Binding-site contacts:
Ligand atom CAL contacts residue SER214 of chain 1.D at 3.6 Å.
Ligand atom CAD contacts residue 2J91 of chain 1.OA at 3.9 Å.
Ligand atom FAC contacts residue 2J91 of chain 1.OA at 4.0 Å.
Ligand atom CAM contacts residue PRO106 of chain 1.A at 3.8 Å (hydrophobic).
Ligand atom OAA contacts residue ILE93 of chain 1.D at 3.6 Å.
Ligand atom OAB contacts residue PRO106 of chain 1.A at 3.3 Å.
Ligand atom NAJ contacts residue PRO106 of chain 1.A at 3.0 Å (h-bond).
Ligand atom CAD contacts residue LYS215 of chain 1.D at 3.2 Å.
Ligand atom CAH contacts residue SER214 of chain 1.D at 4.0 Å.
Ligand atom CAH contacts residue THR109 of chain 1.A at 3.8 Å.
Ligand atom FAC contacts residue THR109 of chain 1.D at 3.3 Å.
Ligand atom CAH contacts residue MET108 of chain 1.A at 3.5 Å (hydrophobic).
Ligand atom CAD contacts residue SER214 of chain 1.D at 4.0 Å.
Ligand atom CAD contacts residue THR109 of chain 1.A at 3.6 Å.
Ligand atom OAA contacts residue LEU236 of chain 1.A at 3.1 Å.
Ligand atom CAF contacts residue LYS215 of chain 1.D at 3.7 Å.
Ligand atom SAP contacts residue LEU236 of chain 1.A at 3.7 Å.
Ligand atom CAG contacts residue SER214 of chain 1.D at 3.5 Å.
Ligand atom CAG contacts residue GLN239 of chain 1.A at 3.6 Å.
Ligand atom CAF contacts residue PRO106 of chain 1.D at 3.5 Å (hydrophobic).
Ligand atom FAC contacts residue GLY216 of chain 1.D at 3.5 Å.
Ligand atom CAI contacts residue PRO106 of chain 1.A at 3.4 Å (hydrophobic).
Ligand atom CAE contacts residue LYS215 of chain 1.D at 4.0 Å.
Ligand atom OAB contacts residue LYS105 of chain 1.A at 3.2 Å.
Ligand atom NAJ contacts residue LEU236 of chain 1.A at 3.4 Å.
Ligand atom FAC contacts residue LYS215 of chain 1.D at 3.2 Å.
Ligand atom CAI contacts residue SER214 of chain 1.D at 3.8 Å.
Ligand atom CAI contacts residue GLN239 of chain 1.A at 3.9 Å.
Ligand atom FAC contacts residue PRO106 of chain 1.D at 3.2 Å.
Ligand atom FAC contacts residue MET108 of chain 1.D at 3.9 Å.
Ligand atom NAO contacts residue PRO106 of chain 1.A at 3.4 Å (h-bond).
Ligand atom CAK contacts residue GLY216 of chain 1.D at 3.9 Å.
Ligand atom CAH contacts residue PHE107 of chain 1.A at 3.5 Å (hydrophobic).
Ligand atom CAE contacts residue THR109 of chain 1.A at 3.5 Å.
Ligand atom CAK contacts residue PRO106 of chain 1.D at 3.7 Å (hydrophobic).
Ligand atom CAF contacts residue GLY216 of chain 1.D at 3.8 Å.
Ligand atom NAO contacts residue SER214 of chain 1.D at 3.5 Å (h-bond).
Ligand atom CAK contacts residue LYS215 of chain 1.D at 3.1 Å.
Ligand atom CAN contacts residue PRO106 of chain 1.A at 3.3 Å (hydrophobic).
Ligand atom CAE contacts residue SER214 of chain 1.D at 3.4 Å.

Sequence of chain 1.A:
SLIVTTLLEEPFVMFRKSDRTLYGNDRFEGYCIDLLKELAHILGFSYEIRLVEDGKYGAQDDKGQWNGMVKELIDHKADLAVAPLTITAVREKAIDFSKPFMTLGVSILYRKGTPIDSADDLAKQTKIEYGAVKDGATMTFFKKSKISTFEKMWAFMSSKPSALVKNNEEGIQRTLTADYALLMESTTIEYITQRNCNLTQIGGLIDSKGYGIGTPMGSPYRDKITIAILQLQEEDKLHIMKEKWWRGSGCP

This protein binds this small molecule.
Small molecule (SMILES): O=S1(=O)NCN(C2CC2)c2ccc(F)cc21

Sequence of chain 1.D:
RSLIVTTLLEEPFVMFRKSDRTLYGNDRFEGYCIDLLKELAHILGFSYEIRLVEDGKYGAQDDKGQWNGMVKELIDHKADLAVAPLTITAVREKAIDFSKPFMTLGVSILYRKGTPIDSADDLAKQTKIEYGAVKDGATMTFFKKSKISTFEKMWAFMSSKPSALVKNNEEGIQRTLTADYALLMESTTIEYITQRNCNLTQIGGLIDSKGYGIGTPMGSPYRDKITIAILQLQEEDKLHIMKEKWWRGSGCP